Binding-site contacts:
Ligand atom C7 contacts residue ASN277 of chain 1.B at 3.8 Å.
Ligand atom C5 contacts residue ASN277 of chain 1.B at 3.7 Å.
Ligand atom N2 contacts residue VAL289 of chain 1.B at 3.7 Å.
Ligand atom O4 contacts residue LYS291 of chain 1.B at 3.5 Å (salt-bridge).
Ligand atom C1 contacts residue VAL289 of chain 1.B at 4.2 Å (hydrophobic).
Ligand atom O6 contacts residue THR74 of chain 1.N at 4.2 Å.
Ligand atom O2 contacts residue ASP55 of chain 1.N at 3.6 Å (salt-bridge).
Ligand atom C6 contacts residue ARG103 of chain 1.N at 3.9 Å.
Ligand atom C5 contacts residue GLN57 of chain 1.N at 2.9 Å.
Ligand atom O3 contacts residue TYR54 of chain 1.N at 4.2 Å.
Ligand atom C2 contacts residue GLN57 of chain 1.N at 3.6 Å.
Ligand atom C4 contacts residue GLN57 of chain 1.N at 3.5 Å.
Ligand atom O4 contacts residue GLN57 of chain 1.N at 3.2 Å (h-bond).
Ligand atom O2 contacts residue GLN57 of chain 1.N at 3.1 Å (h-bond).
Ligand atom O6 contacts residue GLY104 of chain 1.N at 3.6 Å.
Ligand atom C3 contacts residue ASN277 of chain 1.B at 3.8 Å.
Ligand atom O7 contacts residue MET106 of chain 1.N at 3.5 Å.
Ligand atom N2 contacts residue ASN277 of chain 1.B at 2.8 Å (h-bond).
Ligand atom C1 contacts residue GLN57 of chain 1.N at 4.2 Å.
Ligand atom C2 contacts residue ASN277 of chain 1.B at 2.4 Å.
Ligand atom O7 contacts residue ASN277 of chain 1.B at 4.0 Å.
Ligand atom C6 contacts residue GLN57 of chain 1.N at 3.4 Å.
Ligand atom O3 contacts residue LYS291 of chain 1.B at 3.4 Å (salt-bridge).
Ligand atom O3 contacts residue MET106 of chain 1.N at 4.0 Å.
Ligand atom C1 contacts residue GLN57 of chain 1.N at 4.2 Å.
Ligand atom O6 contacts residue ARG103 of chain 1.N at 2.6 Å (salt-bridge).
Ligand atom C1 contacts residue ASN277 of chain 1.B at 1.4 Å.
Ligand atom O5 contacts residue ASN277 of chain 1.B at 2.4 Å (h-bond).
Ligand atom O7 contacts residue ASP55 of chain 1.N at 2.4 Å (salt-bridge).
Ligand atom O6 contacts residue MET106 of chain 1.N at 4.1 Å.
Ligand atom C2 contacts residue MET106 of chain 1.N at 4.2 Å (hydrophobic).
Ligand atom C8 contacts residue ASP55 of chain 1.N at 2.8 Å.
Ligand atom O6 contacts residue THR58 of chain 1.N at 3.3 Å (h-bond).
Ligand atom O4 contacts residue TYR54 of chain 1.N at 3.9 Å.
Ligand atom O2 contacts residue GLY56 of chain 1.N at 3.3 Å (h-bond).
Ligand atom C3 contacts residue GLN57 of chain 1.N at 4.1 Å.
Ligand atom O5 contacts residue GLN57 of chain 1.N at 3.9 Å.
Ligand atom C7 contacts residue ASP55 of chain 1.N at 3.0 Å.
Ligand atom O5 contacts residue GLY104 of chain 1.N at 3.3 Å (h-bond).
Ligand atom C1 contacts residue GLY104 of chain 1.N at 3.9 Å.

Sequence of chain 1.N:
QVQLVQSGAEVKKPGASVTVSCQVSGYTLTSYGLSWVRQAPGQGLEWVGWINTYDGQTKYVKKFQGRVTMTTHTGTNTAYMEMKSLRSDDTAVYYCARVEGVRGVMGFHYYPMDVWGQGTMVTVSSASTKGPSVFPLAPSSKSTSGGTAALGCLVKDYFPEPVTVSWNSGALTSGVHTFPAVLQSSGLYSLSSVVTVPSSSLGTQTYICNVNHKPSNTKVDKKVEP

This protein binds this small molecule.
Small molecule (SMILES): CC(=O)N[C@H]1[C@H](O[C@H]2[C@H](O)[C@@H](NC(C)=O)CO[C@@H]2CO)O[C@H](CO)[C@@H](O[C@@H]2O[C@H](CO[C@H]3O[C@H](CO[C@H]4O[C@H](CO)[C@@H](O)[C@H](O)[C@@H]4O)[C@@H](O)[C@H](O[C@H]4O[C@H](CO)[C@@H](O)[C@H](O)[C@@H]4O)[C@@H]3O)[C@@H](O)[C@H](O[C@H]3O[C@H](CO)[C@@H](O)[C@H](O)[C@@H]3O)[C@@H]2O)[C@@H]1O

Sequence of chain 1.B:
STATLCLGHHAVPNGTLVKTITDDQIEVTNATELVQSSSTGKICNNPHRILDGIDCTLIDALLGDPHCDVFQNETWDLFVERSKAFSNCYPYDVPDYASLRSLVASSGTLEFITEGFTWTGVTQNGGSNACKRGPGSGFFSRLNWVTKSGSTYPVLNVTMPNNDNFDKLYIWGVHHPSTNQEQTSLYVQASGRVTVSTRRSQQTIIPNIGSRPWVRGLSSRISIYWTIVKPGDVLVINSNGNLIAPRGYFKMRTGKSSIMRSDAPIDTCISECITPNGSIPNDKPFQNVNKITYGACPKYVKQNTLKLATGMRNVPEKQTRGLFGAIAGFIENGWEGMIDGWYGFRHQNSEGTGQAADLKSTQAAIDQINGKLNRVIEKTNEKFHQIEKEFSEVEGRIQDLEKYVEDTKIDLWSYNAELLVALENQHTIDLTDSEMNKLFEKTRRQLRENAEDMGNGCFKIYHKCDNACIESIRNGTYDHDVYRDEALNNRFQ